Sequence of chain 1.E:
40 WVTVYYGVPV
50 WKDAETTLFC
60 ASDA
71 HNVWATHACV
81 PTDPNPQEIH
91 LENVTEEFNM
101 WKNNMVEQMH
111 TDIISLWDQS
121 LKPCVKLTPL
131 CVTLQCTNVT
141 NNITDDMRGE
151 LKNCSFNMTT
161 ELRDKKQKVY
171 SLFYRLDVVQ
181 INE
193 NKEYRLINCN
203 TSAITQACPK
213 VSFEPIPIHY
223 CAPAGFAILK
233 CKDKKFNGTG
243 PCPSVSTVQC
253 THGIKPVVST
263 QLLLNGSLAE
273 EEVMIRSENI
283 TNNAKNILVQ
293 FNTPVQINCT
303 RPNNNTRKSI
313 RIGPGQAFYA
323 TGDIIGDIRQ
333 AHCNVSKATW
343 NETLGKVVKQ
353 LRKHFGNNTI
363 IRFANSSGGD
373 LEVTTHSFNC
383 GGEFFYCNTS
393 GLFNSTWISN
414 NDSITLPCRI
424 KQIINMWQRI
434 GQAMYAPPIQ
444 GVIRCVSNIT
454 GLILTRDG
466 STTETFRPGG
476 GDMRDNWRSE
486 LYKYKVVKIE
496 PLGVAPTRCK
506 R

The small molecule below binds the protein below.
Small molecule (SMILES): CC(=O)N[C@@H]1[C@@H](O)[C@H](O)[C@@H](CO)O[C@H]1O

Binding-site contacts:
Ligand atom C3 contacts residue ASN157 of chain 1.E at 3.7 Å.
Ligand atom C8 contacts residue ASN157 of chain 1.E at 4.1 Å.
Ligand atom C7 contacts residue SER155 of chain 1.E at 4.5 Å.
Ligand atom N2 contacts residue ASN157 of chain 1.E at 2.9 Å (h-bond).
Ligand atom O7 contacts residue ASN157 of chain 1.E at 3.6 Å.
Ligand atom C8 contacts residue PHE156 of chain 1.E at 3.5 Å (hydrophobic).
Ligand atom C4 contacts residue ASN157 of chain 1.E at 4.2 Å.
Ligand atom C7 contacts residue ASN157 of chain 1.E at 3.5 Å.
Ligand atom O7 contacts residue THR133 of chain 1.E at 4.5 Å.
Ligand atom C1 contacts residue ASN157 of chain 1.E at 1.5 Å.
Ligand atom C7 contacts residue PHE156 of chain 1.E at 4.0 Å (hydrophobic).
Ligand atom C5 contacts residue ASN157 of chain 1.E at 3.7 Å.
Ligand atom O7 contacts residue PHE156 of chain 1.E at 3.9 Å.
Ligand atom O7 contacts residue SER155 of chain 1.E at 4.3 Å.
Ligand atom C2 contacts residue ASN157 of chain 1.E at 2.4 Å.
Ligand atom O5 contacts residue ASN157 of chain 1.E at 2.4 Å (h-bond).
Ligand atom C8 contacts residue LYS168 of chain 1.E at 4.2 Å.
Ligand atom C8 contacts residue SER155 of chain 1.E at 3.7 Å.